Sequence of chain 2.B:
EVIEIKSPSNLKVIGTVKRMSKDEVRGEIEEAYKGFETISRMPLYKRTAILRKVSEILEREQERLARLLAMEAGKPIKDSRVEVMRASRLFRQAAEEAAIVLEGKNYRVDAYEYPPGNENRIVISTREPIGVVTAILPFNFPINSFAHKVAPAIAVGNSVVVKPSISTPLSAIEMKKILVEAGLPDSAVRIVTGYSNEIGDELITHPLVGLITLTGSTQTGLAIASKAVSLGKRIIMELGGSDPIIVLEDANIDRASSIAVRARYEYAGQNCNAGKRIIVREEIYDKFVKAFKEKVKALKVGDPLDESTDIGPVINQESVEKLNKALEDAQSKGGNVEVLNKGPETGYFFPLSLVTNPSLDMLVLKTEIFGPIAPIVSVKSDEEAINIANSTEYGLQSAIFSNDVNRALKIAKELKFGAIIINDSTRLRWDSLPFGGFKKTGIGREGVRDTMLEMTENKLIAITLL

The protein below binds the small molecule below.
Small molecule (SMILES): Nc1ncnc2c1ncn2[C@@H]1O[C@H](CO[P](=O)(O)OP(=O)(O)O)[C@@H](O)[C@H]1OP(=O)(O)O

Binding-site contacts:
Ligand atom C8 contacts residue SER209 of chain 2.B at 3.0 Å.
Ligand atom N6 contacts residue SER209 of chain 2.B at 3.6 Å.
Ligand atom O1A contacts residue THR233 of chain 2.B at 3.3 Å.
Ligand atom O2P contacts residue SER178 of chain 2.B at 2.9 Å (h-bond).
Ligand atom O3' contacts residue LEU150 of chain 2.B at 2.6 Å (h-bond).
Ligand atom C4' contacts residue LEU150 of chain 2.B at 3.5 Å (hydrophobic).
Ligand atom N3 contacts residue SER209 of chain 2.B at 3.7 Å.
Ligand atom C8 contacts residue THR233 of chain 2.B at 3.5 Å.
Ligand atom O3A contacts residue GLY229 of chain 2.B at 3.3 Å.
Ligand atom C4 contacts residue SER209 of chain 2.B at 2.9 Å.
Ligand atom O3' contacts residue SER178 of chain 2.B at 3.5 Å.
Ligand atom PA contacts residue SER230 of chain 2.B at 3.6 Å.
Ligand atom C5' contacts residue GLY229 of chain 2.B at 3.7 Å.
Ligand atom C4' contacts residue ILE149 of chain 2.B at 3.4 Å (hydrophobic).
Ligand atom O2B contacts residue PHE152 of chain 2.B at 3.2 Å (h-bond).
Ligand atom N1 contacts residue GLY213 of chain 2.B at 3.2 Å.
Ligand atom C2 contacts residue GLY213 of chain 2.B at 3.3 Å.
Ligand atom O2' contacts residue LYS176 of chain 2.B at 3.0 Å (salt-bridge).
Ligand atom O2P contacts residue ILE179 of chain 2.B at 3.7 Å.
Ligand atom P2' contacts residue LYS176 of chain 2.B at 3.6 Å.
Ligand atom C5 contacts residue SER209 of chain 2.B at 2.5 Å.
Ligand atom O1A contacts residue SER230 of chain 2.B at 2.6 Å (h-bond).
Ligand atom O3P contacts residue ILE179 of chain 2.B at 2.9 Å (h-bond).
Ligand atom C6 contacts residue SER209 of chain 2.B at 3.1 Å.
Ligand atom O4' contacts residue ILE149 of chain 2.B at 3.2 Å.
Ligand atom O1A contacts residue GLY229 of chain 2.B at 3.4 Å.
Ligand atom N7 contacts residue SER209 of chain 2.B at 2.7 Å (h-bond).
Ligand atom O1P contacts residue SER209 of chain 2.B at 3.6 Å.
Ligand atom O3A contacts residue SER230 of chain 2.B at 3.5 Å (h-bond).
Ligand atom O3' contacts residue LYS176 of chain 2.B at 3.3 Å.
Ligand atom C1' contacts residue ILE149 of chain 2.B at 3.5 Å (hydrophobic).
Ligand atom PB contacts residue PHE152 of chain 2.B at 3.6 Å.
Ligand atom O1B contacts residue PHE152 of chain 2.B at 3.2 Å.
Ligand atom C3' contacts residue LEU150 of chain 2.B at 3.2 Å (hydrophobic).
Ligand atom C5' contacts residue THR228 of chain 2.B at 3.6 Å.
Ligand atom O3' contacts residue ILE149 of chain 2.B at 3.6 Å.
Ligand atom N7 contacts residue THR233 of chain 2.B at 3.7 Å.
Ligand atom N9 contacts residue SER209 of chain 2.B at 3.2 Å (h-bond).
Ligand atom O3P contacts residue LYS176 of chain 2.B at 2.9 Å (salt-bridge).
Ligand atom O2B contacts residue PRO151 of chain 2.B at 3.3 Å.